Sequence of chain 1.D:
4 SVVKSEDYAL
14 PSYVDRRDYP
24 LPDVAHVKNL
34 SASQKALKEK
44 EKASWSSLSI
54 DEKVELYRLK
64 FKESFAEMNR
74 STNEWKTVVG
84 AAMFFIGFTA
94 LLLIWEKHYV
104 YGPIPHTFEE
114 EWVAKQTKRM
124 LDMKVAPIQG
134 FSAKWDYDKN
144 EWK

Binding-site contacts:
Ligand atom O61 contacts residue GLU77 of chain 1.D at 4.0 Å.
Ligand atom C22 contacts residue VAL81 of chain 1.D at 3.6 Å (hydrophobic).
Ligand atom O16 contacts residue GLU77 of chain 1.D at 3.9 Å.
Ligand atom O49 contacts residue THR75 of chain 1.D at 2.9 Å (h-bond).
Ligand atom C1 contacts residue THR75 of chain 1.D at 3.8 Å.
Ligand atom O2 contacts residue ILE332 of chain 1.A at 3.9 Å.
Ligand atom C40 contacts residue PHE414 of chain 1.A at 4.1 Å (hydrophobic).
Ligand atom O5 contacts residue GLU77 of chain 1.D at 4.2 Å.
Ligand atom O16 contacts residue TRP78 of chain 1.D at 3.1 Å.
Ligand atom O49 contacts residue GLU77 of chain 1.D at 3.3 Å (salt-bridge).
Ligand atom C57 contacts residue TRP334 of chain 1.A at 3.3 Å (hydrophobic).
Ligand atom C19 contacts residue MET339 of chain 1.A at 4.1 Å (hydrophobic).
Ligand atom C4 contacts residue GLU77 of chain 1.D at 4.0 Å.
Ligand atom O4 contacts residue ARG73 of chain 1.D at 4.1 Å.
Ligand atom C2 contacts residue THR75 of chain 1.D at 3.3 Å.
Ligand atom O61 contacts residue LYS411 of chain 1.A at 2.5 Å (salt-bridge).
Ligand atom O55 contacts residue THR75 of chain 1.D at 2.9 Å (h-bond).
Ligand atom C34 contacts residue PHE414 of chain 1.A at 3.9 Å (hydrophobic).
Ligand atom C34 contacts residue ALA415 of chain 1.A at 4.0 Å (hydrophobic).
Ligand atom C40 contacts residue PHE418 of chain 1.A at 3.9 Å (hydrophobic).
Ligand atom C57 contacts residue LYS411 of chain 1.A at 3.9 Å.
Ligand atom O3 contacts residue ARG73 of chain 1.D at 2.6 Å (salt-bridge).
Ligand atom O61 contacts residue TRP334 of chain 1.A at 2.9 Å (h-bond).
Ligand atom O49 contacts residue TRP78 of chain 1.D at 2.9 Å (h-bond).
Ligand atom C37 contacts residue ALA415 of chain 1.A at 3.9 Å (hydrophobic).
Ligand atom C43 contacts residue PHE418 of chain 1.A at 3.7 Å (hydrophobic).
Ligand atom O4 contacts residue ASN72 of chain 1.D at 4.1 Å.
Ligand atom O55 contacts residue SER74 of chain 1.D at 3.7 Å.
Ligand atom C18 contacts residue GLU77 of chain 1.D at 3.9 Å.
Ligand atom C5 contacts residue ARG73 of chain 1.D at 3.5 Å.
Ligand atom C6 contacts residue TRP78 of chain 1.D at 3.8 Å (hydrophobic).
Ligand atom C18 contacts residue VAL81 of chain 1.D at 4.1 Å (hydrophobic).
Ligand atom O61 contacts residue MET339 of chain 1.A at 4.1 Å.
Ligand atom O6 contacts residue TRP334 of chain 1.A at 3.1 Å (h-bond).
Ligand atom C18 contacts residue TRP78 of chain 1.D at 3.7 Å (hydrophobic).
Ligand atom C1 contacts residue TRP78 of chain 1.D at 3.9 Å (hydrophobic).
Ligand atom C6 contacts residue GLU77 of chain 1.D at 3.8 Å.
Ligand atom C28 contacts residue VAL81 of chain 1.D at 4.0 Å (hydrophobic).
Ligand atom O3 contacts residue SER74 of chain 1.D at 3.9 Å.
Ligand atom O49 contacts residue ASN76 of chain 1.D at 3.9 Å.

The small molecule below binds the protein below.
Small molecule (SMILES): CCCCCCCCCCO[C@@H]1O[C@H](CO)[C@@H](O[C@H]2O[C@H](CO)[C@@H](O)[C@H](O)[C@H]2O)[C@H](O)[C@H]1O

Sequence of chain 1.A:
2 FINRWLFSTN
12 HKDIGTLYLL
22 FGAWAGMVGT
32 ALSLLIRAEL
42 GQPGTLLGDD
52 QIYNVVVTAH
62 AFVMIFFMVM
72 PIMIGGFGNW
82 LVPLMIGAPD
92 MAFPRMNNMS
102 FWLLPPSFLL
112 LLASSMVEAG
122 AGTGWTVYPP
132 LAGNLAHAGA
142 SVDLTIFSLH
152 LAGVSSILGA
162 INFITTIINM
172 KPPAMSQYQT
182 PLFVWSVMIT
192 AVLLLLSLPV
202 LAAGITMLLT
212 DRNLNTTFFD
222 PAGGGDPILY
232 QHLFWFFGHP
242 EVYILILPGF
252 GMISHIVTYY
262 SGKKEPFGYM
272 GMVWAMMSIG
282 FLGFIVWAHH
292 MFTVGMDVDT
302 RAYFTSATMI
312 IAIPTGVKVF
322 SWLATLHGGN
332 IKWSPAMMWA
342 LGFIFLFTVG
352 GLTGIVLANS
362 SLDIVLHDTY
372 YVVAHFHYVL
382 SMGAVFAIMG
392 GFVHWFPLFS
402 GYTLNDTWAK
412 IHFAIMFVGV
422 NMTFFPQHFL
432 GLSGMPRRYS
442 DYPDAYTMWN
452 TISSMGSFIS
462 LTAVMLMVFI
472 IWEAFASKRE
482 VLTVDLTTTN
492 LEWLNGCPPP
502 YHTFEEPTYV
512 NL